Binding-site contacts:
Ligand atom C4A contacts residue ILE220 of chain 28.A at 4.1 Å (hydrophobic).
Ligand atom C2B contacts residue ILE125 of chain 28.A at 3.1 Å (hydrophobic).
Ligand atom C2A contacts residue ILE220 of chain 28.A at 3.8 Å (hydrophobic).
Ligand atom C5A contacts residue TYR145 of chain 28.A at 3.8 Å (hydrophobic).
Ligand atom CL2 contacts residue ILE184 of chain 28.A at 3.9 Å.
Ligand atom C5A contacts residue MET146 of chain 28.A at 3.7 Å (hydrophobic).
Ligand atom C5A contacts residue TYR147 of chain 28.A at 4.1 Å (hydrophobic).
Ligand atom C4A contacts residue LEU127 of chain 28.A at 4.0 Å (hydrophobic).
Ligand atom N3A contacts residue PHE182 of chain 28.A at 4.0 Å.
Ligand atom CL1 contacts residue ILE239 of chain 28.A at 3.8 Å.
Ligand atom C5B contacts residue TYR147 of chain 28.A at 3.9 Å (hydrophobic).
Ligand atom C31 contacts residue MET195 of chain 28.A at 3.5 Å (hydrophobic).
Ligand atom C5 contacts residue LEU103 of chain 28.A at 3.8 Å (hydrophobic).
Ligand atom C31 contacts residue GLN104 of chain 28.A at 3.6 Å.
Ligand atom C6B contacts residue ILE184 of chain 28.A at 4.1 Å (hydrophobic).
Ligand atom CL2 contacts residue LEU187 of chain 28.A at 3.9 Å.
Ligand atom C2A contacts residue PHE182 of chain 28.A at 4.2 Å (hydrophobic).
Ligand atom C3 contacts residue LEU103 of chain 28.A at 4.1 Å (hydrophobic).
Ligand atom O1A contacts residue ILE220 of chain 28.A at 3.6 Å.
Ligand atom O1A contacts residue TYR147 of chain 28.A at 4.0 Å.
Ligand atom O1B contacts residue ILE125 of chain 28.A at 3.5 Å.
Ligand atom N3A contacts residue LEU127 of chain 28.A at 4.1 Å.
Ligand atom N2 contacts residue THR102 of chain 28.A at 4.2 Å.
Ligand atom C3B contacts residue ILE220 of chain 28.A at 4.2 Å (hydrophobic).
Ligand atom C3B contacts residue ILE125 of chain 28.A at 3.5 Å (hydrophobic).
Ligand atom C4C contacts residue MET217 of chain 28.A at 4.2 Å (hydrophobic).
Ligand atom C6B contacts residue ILE125 of chain 28.A at 3.6 Å (hydrophobic).
Ligand atom C4A contacts residue TYR145 of chain 28.A at 3.3 Å (hydrophobic).
Ligand atom C2C contacts residue MET217 of chain 28.A at 3.7 Å (hydrophobic).
Ligand atom C4B contacts residue ILE125 of chain 28.A at 3.9 Å (hydrophobic).
Ligand atom CL2 contacts residue TYR147 of chain 28.A at 3.4 Å.
Ligand atom O1 contacts residue MET217 of chain 28.A at 4.2 Å.
Ligand atom C1B contacts residue ILE125 of chain 28.A at 3.1 Å (hydrophobic).
Ligand atom CL1 contacts residue ILE125 of chain 28.A at 3.5 Å.
Ligand atom C4B contacts residue ILE220 of chain 28.A at 4.0 Å (hydrophobic).
Ligand atom C5B contacts residue ILE125 of chain 28.A at 3.9 Å (hydrophobic).
Ligand atom C5A contacts residue ILE220 of chain 28.A at 3.9 Å (hydrophobic).
Ligand atom N2 contacts residue ASN215 of chain 28.A at 3.7 Å.
Ligand atom C1C contacts residue LEU103 of chain 28.A at 4.1 Å (hydrophobic).
Ligand atom C4 contacts residue LEU103 of chain 28.A at 3.4 Å (hydrophobic).

Sequence of chain 28.A:
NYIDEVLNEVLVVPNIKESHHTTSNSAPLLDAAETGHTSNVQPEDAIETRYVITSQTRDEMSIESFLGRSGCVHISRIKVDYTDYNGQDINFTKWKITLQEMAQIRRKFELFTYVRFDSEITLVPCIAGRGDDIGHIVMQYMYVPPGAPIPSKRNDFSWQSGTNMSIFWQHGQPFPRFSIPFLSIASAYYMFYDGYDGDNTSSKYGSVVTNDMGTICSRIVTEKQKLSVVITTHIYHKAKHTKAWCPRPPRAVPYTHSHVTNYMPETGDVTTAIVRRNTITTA

This small molecule binds to this protein.
Small molecule (SMILES): Cc1cc(CCCCCOc2c(Cl)cc(C3=NCCO3)cc2Cl)on1